Sequence of chain 1.A:
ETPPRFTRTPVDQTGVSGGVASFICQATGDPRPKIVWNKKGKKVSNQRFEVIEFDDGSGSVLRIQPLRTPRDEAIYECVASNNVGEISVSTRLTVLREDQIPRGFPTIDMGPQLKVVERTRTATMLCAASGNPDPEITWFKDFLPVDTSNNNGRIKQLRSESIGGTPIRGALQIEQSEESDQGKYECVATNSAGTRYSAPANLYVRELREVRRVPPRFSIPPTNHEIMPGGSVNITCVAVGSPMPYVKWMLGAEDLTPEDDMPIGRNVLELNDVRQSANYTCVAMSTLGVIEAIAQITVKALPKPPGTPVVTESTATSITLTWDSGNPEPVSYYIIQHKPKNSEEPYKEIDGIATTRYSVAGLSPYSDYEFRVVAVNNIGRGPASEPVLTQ

Binding-site contacts:
Ligand atom C8 contacts residue VAL233 of chain 1.A at 4.0 Å (hydrophobic).
Ligand atom N2 contacts residue ASN234 of chain 1.A at 2.9 Å (h-bond).
Ligand atom C2 contacts residue ASN234 of chain 1.A at 2.5 Å.
Ligand atom C8 contacts residue ASN234 of chain 1.A at 4.3 Å.
Ligand atom C3 contacts residue ASN234 of chain 1.A at 3.8 Å.
Ligand atom C7 contacts residue ASN234 of chain 1.A at 3.1 Å.
Ligand atom C8 contacts residue SER232 of chain 1.A at 4.3 Å.
Ligand atom O7 contacts residue ASN234 of chain 1.A at 3.0 Å (h-bond).
Ligand atom C1 contacts residue ASN234 of chain 1.A at 1.4 Å.
Ligand atom O5 contacts residue ASN234 of chain 1.A at 2.4 Å (h-bond).
Ligand atom C5 contacts residue ASN234 of chain 1.A at 3.7 Å.
Ligand atom C4 contacts residue ASN234 of chain 1.A at 4.2 Å.
Ligand atom C6 contacts residue GLU270 of chain 1.A at 4.5 Å.

A protein and the small-molecule ligand that binds it are described below.
Small molecule (SMILES): CC(=O)N[C@@H]1[C@@H](O)[C@H](O)[C@@H](CO)O[C@H]1O